A protein and the small-molecule ligand that binds it are described below.
Small molecule (SMILES): COc1ccc(F)cc1C(C)(C)C[C@@](O)(CNc1cc(C)cc2c1cnn2-c1cccc(C(=O)N2CCC[C@@H]2C(N)=O)c1)C(F)(F)F

Sequence of chain 1.C:
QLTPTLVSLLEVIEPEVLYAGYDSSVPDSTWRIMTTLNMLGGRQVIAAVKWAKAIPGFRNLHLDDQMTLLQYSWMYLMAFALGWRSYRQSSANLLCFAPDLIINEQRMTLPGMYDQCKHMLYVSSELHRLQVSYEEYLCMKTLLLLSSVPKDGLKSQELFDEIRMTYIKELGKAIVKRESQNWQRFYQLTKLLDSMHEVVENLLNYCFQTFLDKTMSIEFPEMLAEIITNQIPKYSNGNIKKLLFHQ

Binding-site contacts:
Ligand atom C12 contacts residue ASN46 of chain 1.C at 3.1 Å.
Ligand atom N5 contacts residue GLU22 of chain 1.C at 3.4 Å (salt-bridge).
Ligand atom C28 contacts residue ALA89 of chain 1.C at 3.4 Å (hydrophobic).
Ligand atom C17 contacts residue MET128 of chain 1.C at 3.6 Å (hydrophobic).
Ligand atom N3 contacts residue GLN52 of chain 1.C at 3.6 Å.
Ligand atom O2 contacts residue LEU45 of chain 1.C at 3.0 Å.
Ligand atom O4 contacts residue ARG93 of chain 1.C at 2.8 Å (salt-bridge).
Ligand atom C3 contacts residue MET128 of chain 1.C at 3.5 Å (hydrophobic).
Ligand atom C23 contacts residue PHE105 of chain 1.C at 3.4 Å (hydrophobic).
Ligand atom C10 contacts residue MET42 of chain 1.C at 3.4 Å (hydrophobic).
Ligand atom N5 contacts residue LYS149 of chain 1.C at 3.4 Å (salt-bridge).
Ligand atom N3 contacts residue LEU48 of chain 1.C at 3.3 Å.
Ligand atom C28 contacts residue GLN52 of chain 1.C at 3.3 Å.
Ligand atom C5 contacts residue TYR217 of chain 1.C at 3.6 Å (hydrophobic).
Ligand atom F2 contacts residue ASN46 of chain 1.C at 2.9 Å.
Ligand atom F4 contacts residue MET83 of chain 1.C at 3.5 Å.
Ligand atom C8 contacts residue ASN46 of chain 1.C at 3.5 Å.
Ligand atom C26 contacts residue GLN52 of chain 1.C at 3.1 Å.
Ligand atom C4 contacts residue GLN124 of chain 1.C at 3.2 Å.
Ligand atom C4 contacts residue MET128 of chain 1.C at 3.2 Å (hydrophobic).
Ligand atom N5 contacts residue ALA89 of chain 1.C at 3.5 Å.
Ligand atom C10 contacts residue ASN46 of chain 1.C at 3.3 Å.
Ligand atom C4 contacts residue TYR217 of chain 1.C at 3.6 Å (hydrophobic).
Ligand atom F1 contacts residue GLN124 of chain 1.C at 3.2 Å.
Ligand atom N4 contacts residue ALA89 of chain 1.C at 3.2 Å.
Ligand atom O2 contacts residue ASN46 of chain 1.C at 2.4 Å (h-bond).
Ligand atom C27 contacts residue GLN52 of chain 1.C at 3.1 Å.
Ligand atom C5 contacts residue GLN124 of chain 1.C at 3.5 Å.
Ligand atom C34 contacts residue ASN46 of chain 1.C at 3.5 Å.
Ligand atom C24 contacts residue PHE105 of chain 1.C at 3.6 Å (hydrophobic).
Ligand atom F1 contacts residue LEU214 of chain 1.C at 2.9 Å.
Ligand atom C25 contacts residue ALA89 of chain 1.C at 3.6 Å (hydrophobic).
Ligand atom O1 contacts residue MET42 of chain 1.C at 3.3 Å.
Ligand atom O3 contacts residue MET86 of chain 1.C at 2.8 Å.
Ligand atom C33 contacts residue ALA89 of chain 1.C at 3.5 Å (hydrophobic).
Ligand atom C32 contacts residue GLN52 of chain 1.C at 3.7 Å.
Ligand atom F2 contacts residue LEU235 of chain 1.C at 3.5 Å.
Ligand atom O3 contacts residue GLN52 of chain 1.C at 3.6 Å.
Ligand atom C1 contacts residue LEU45 of chain 1.C at 3.1 Å (hydrophobic).
Ligand atom C11 contacts residue ASN46 of chain 1.C at 2.8 Å.